Binding-site contacts:
Ligand atom O7 contacts residue ASP259 of chain 1.U at 4.1 Å.
Ligand atom O5 contacts residue TYR261 of chain 1.U at 4.4 Å.
Ligand atom C2 contacts residue ASN258 of chain 1.U at 2.5 Å.
Ligand atom C2 contacts residue SER260 of chain 1.U at 4.3 Å.
Ligand atom C1 contacts residue ASN258 of chain 1.U at 1.4 Å.
Ligand atom C3 contacts residue ASN258 of chain 1.U at 3.9 Å.
Ligand atom C1 contacts residue SER260 of chain 1.U at 4.1 Å.
Ligand atom O6 contacts residue TYR261 of chain 1.U at 4.2 Å.
Ligand atom C7 contacts residue ASN258 of chain 1.U at 3.4 Å.
Ligand atom C8 contacts residue ASN258 of chain 1.U at 3.3 Å.
Ligand atom O5 contacts residue SER260 of chain 1.U at 4.0 Å.
Ligand atom N2 contacts residue ASN258 of chain 1.U at 2.9 Å (h-bond).
Ligand atom C4 contacts residue ASN258 of chain 1.U at 4.2 Å.
Ligand atom O5 contacts residue ASN258 of chain 1.U at 2.3 Å (h-bond).
Ligand atom C5 contacts residue ASN258 of chain 1.U at 3.6 Å.
Ligand atom O7 contacts residue ASN258 of chain 1.U at 4.0 Å.

Sequence of chain 1.U:
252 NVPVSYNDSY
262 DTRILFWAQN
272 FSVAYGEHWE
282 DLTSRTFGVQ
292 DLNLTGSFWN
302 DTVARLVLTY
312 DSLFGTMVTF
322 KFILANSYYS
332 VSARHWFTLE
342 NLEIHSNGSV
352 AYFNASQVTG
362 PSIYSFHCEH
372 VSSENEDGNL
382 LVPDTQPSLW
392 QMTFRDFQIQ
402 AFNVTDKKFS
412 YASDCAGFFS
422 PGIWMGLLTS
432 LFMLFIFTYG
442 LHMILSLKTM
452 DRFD

The small molecule below binds the protein below.
Small molecule (SMILES): CC(=O)N[C@@H]1[C@@H](O)[C@H](O)[C@@H](CO)O[C@H]1O